Binding-site contacts:
Ligand atom C7 contacts residue ASN370 of chain 1.H at 3.9 Å.
Ligand atom C2 contacts residue ASN370 of chain 1.H at 2.5 Å.
Ligand atom C4 contacts residue ASN370 of chain 1.H at 4.2 Å.
Ligand atom O5 contacts residue PRO369 of chain 1.H at 4.5 Å.
Ligand atom C1 contacts residue ASN370 of chain 1.H at 1.4 Å.
Ligand atom O5 contacts residue ASN370 of chain 1.H at 2.4 Å (h-bond).
Ligand atom C3 contacts residue ASN370 of chain 1.H at 3.8 Å.
Ligand atom O6 contacts residue PRO369 of chain 1.H at 3.4 Å.
Ligand atom O6 contacts residue ASN370 of chain 1.H at 4.4 Å.
Ligand atom N2 contacts residue ASN370 of chain 1.H at 2.9 Å (h-bond).
Ligand atom C5 contacts residue ASN370 of chain 1.H at 3.7 Å.

This protein binds this small molecule.
Small molecule (SMILES): CC(=O)N[C@@H]1[C@@H](O)[C@H](O)[C@@H](CO)O[C@H]1O

Sequence of chain 1.H:
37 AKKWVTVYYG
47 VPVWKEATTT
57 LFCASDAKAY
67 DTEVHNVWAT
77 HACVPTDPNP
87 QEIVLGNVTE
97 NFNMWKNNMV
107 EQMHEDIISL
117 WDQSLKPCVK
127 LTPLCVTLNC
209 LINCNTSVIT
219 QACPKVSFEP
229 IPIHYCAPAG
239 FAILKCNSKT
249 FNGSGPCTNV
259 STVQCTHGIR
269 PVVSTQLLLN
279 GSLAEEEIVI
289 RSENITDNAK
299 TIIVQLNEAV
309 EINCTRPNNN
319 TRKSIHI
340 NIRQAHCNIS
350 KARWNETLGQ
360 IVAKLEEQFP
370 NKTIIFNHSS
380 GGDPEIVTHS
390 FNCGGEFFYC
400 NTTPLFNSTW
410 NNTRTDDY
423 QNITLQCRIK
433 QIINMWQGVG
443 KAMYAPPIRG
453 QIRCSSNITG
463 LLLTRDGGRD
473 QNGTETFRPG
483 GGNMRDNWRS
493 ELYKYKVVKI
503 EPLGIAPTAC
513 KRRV